The small molecule below binds the protein below.
Small molecule (SMILES): CC(=O)N[C@@H]1[C@@H](O)[C@H](O)[C@@H](CO)O[C@H]1O

Sequence of chain 1.A:
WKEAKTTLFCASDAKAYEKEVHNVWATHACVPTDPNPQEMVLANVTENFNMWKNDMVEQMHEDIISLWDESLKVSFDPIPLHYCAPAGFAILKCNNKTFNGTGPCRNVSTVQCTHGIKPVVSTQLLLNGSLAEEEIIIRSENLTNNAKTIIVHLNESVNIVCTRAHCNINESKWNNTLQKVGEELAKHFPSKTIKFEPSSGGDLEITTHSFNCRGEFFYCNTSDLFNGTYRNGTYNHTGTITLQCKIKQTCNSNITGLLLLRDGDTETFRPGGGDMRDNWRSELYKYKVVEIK

Binding-site contacts:
Ligand atom N2 contacts residue ASN149 of chain 1.A at 2.9 Å (h-bond).
Ligand atom C1 contacts residue ASN149 of chain 1.A at 1.4 Å.
Ligand atom C5 contacts residue ASN149 of chain 1.A at 3.6 Å.
Ligand atom C7 contacts residue ASN149 of chain 1.A at 3.5 Å.
Ligand atom O5 contacts residue ASN137 of chain 1.A at 4.1 Å.
Ligand atom C3 contacts residue ASN149 of chain 1.A at 3.8 Å.
Ligand atom C2 contacts residue ASN149 of chain 1.A at 2.4 Å.
Ligand atom O5 contacts residue ASN149 of chain 1.A at 2.3 Å (h-bond).
Ligand atom C4 contacts residue ASN149 of chain 1.A at 4.2 Å.
Ligand atom C8 contacts residue ASN149 of chain 1.A at 3.7 Å.
Ligand atom O7 contacts residue ASN149 of chain 1.A at 4.4 Å.